A small-molecule ligand and the protein it binds are described below.
Small molecule (SMILES): N[C@@H](CCC(=O)O)C(=O)O

Binding-site contacts:
Ligand atom OE1 contacts residue GLU726 of chain 1.A at 2.8 Å (salt-bridge).
Ligand atom N contacts residue GLU726 of chain 1.A at 3.7 Å.
Ligand atom O contacts residue ARG506 of chain 1.A at 3.9 Å.
Ligand atom CG contacts residue LEU671 of chain 1.A at 3.6 Å (hydrophobic).
Ligand atom CB contacts residue GLU726 of chain 1.A at 3.5 Å.
Ligand atom N contacts residue PRO499 of chain 1.A at 2.9 Å (h-bond).
Ligand atom CB contacts residue TYR471 of chain 1.A at 3.4 Å (hydrophobic).
Ligand atom OE2 contacts residue GLU726 of chain 1.A at 3.4 Å (salt-bridge).
Ligand atom OXT contacts residue ARG506 of chain 1.A at 3.1 Å (salt-bridge).
Ligand atom OE2 contacts residue GLY674 of chain 1.A at 4.1 Å.
Ligand atom OE1 contacts residue THR676 of chain 1.A at 3.7 Å.
Ligand atom CA contacts residue GLU726 of chain 1.A at 3.2 Å.
Ligand atom C contacts residue SER675 of chain 1.A at 3.9 Å.
Ligand atom CA contacts residue TYR471 of chain 1.A at 3.9 Å (hydrophobic).
Ligand atom OXT contacts residue SER675 of chain 1.A at 3.2 Å.
Ligand atom OXT contacts residue TYR471 of chain 1.A at 4.0 Å.
Ligand atom OXT contacts residue GLY674 of chain 1.A at 3.8 Å.
Ligand atom CA contacts residue PRO499 of chain 1.A at 3.9 Å (hydrophobic).
Ligand atom C contacts residue TYR471 of chain 1.A at 4.0 Å (hydrophobic).
Ligand atom CD contacts residue THR676 of chain 1.A at 3.7 Å.
Ligand atom OE1 contacts residue LEU671 of chain 1.A at 3.7 Å.
Ligand atom CA contacts residue THR501 of chain 1.A at 3.3 Å.
Ligand atom CG contacts residue TYR471 of chain 1.A at 3.6 Å (hydrophobic).
Ligand atom C contacts residue PRO499 of chain 1.A at 3.7 Å (hydrophobic).
Ligand atom OXT contacts residue THR501 of chain 1.A at 3.8 Å.
Ligand atom CD contacts residue LEU671 of chain 1.A at 3.8 Å (hydrophobic).
Ligand atom C contacts residue ARG506 of chain 1.A at 3.9 Å.
Ligand atom CB contacts residue GLY674 of chain 1.A at 3.8 Å.
Ligand atom OE2 contacts residue THR676 of chain 1.A at 3.0 Å (h-bond).
Ligand atom CD contacts residue GLU726 of chain 1.A at 3.1 Å.
Ligand atom O contacts residue LEU500 of chain 1.A at 3.2 Å.
Ligand atom C contacts residue THR501 of chain 1.A at 3.1 Å.
Ligand atom CB contacts residue SER675 of chain 1.A at 3.5 Å.
Ligand atom OE2 contacts residue SER675 of chain 1.A at 3.3 Å (h-bond).
Ligand atom CG contacts residue GLU726 of chain 1.A at 3.2 Å.
Ligand atom N contacts residue TYR753 of chain 1.A at 4.0 Å.
Ligand atom N contacts residue THR501 of chain 1.A at 4.1 Å.
Ligand atom O contacts residue PRO499 of chain 1.A at 2.9 Å (h-bond).
Ligand atom O contacts residue THR501 of chain 1.A at 2.4 Å (h-bond).
Ligand atom N contacts residue TYR471 of chain 1.A at 3.2 Å.

Sequence of chain 1.A:
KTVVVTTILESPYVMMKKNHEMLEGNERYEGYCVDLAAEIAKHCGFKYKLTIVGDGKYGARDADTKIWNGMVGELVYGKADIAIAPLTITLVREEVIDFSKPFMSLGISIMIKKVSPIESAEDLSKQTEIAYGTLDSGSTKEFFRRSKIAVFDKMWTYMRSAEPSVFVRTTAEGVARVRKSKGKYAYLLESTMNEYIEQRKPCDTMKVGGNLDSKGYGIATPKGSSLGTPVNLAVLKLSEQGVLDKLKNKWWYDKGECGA